This protein binds this small molecule.
Small molecule (SMILES): CC(=O)N[C@H]1[C@H](O[C@H]2[C@H](O)[C@@H](NC(C)=O)CO[C@@H]2CO)O[C@H](CO)[C@@H](O[C@@H]2O[C@H](CO)[C@@H](O)[C@H](O)[C@@H]2O)[C@@H]1O

Binding-site contacts:
Ligand atom C5 contacts residue ASN489 of chain 1.B at 3.6 Å.
Ligand atom C3 contacts residue ASP514 of chain 1.B at 4.0 Å.
Ligand atom C4 contacts residue ASN489 of chain 1.B at 4.2 Å.
Ligand atom O2 contacts residue ARG450 of chain 1.B at 3.9 Å.
Ligand atom O6 contacts residue SER467 of chain 1.B at 3.2 Å (h-bond).
Ligand atom C2 contacts residue ASP514 of chain 1.B at 3.6 Å.
Ligand atom C8 contacts residue ASP514 of chain 1.B at 3.7 Å.
Ligand atom O5 contacts residue SER491 of chain 1.B at 4.1 Å.
Ligand atom O3 contacts residue LYS454 of chain 1.B at 3.9 Å.
Ligand atom C1 contacts residue ASP465 of chain 1.B at 4.1 Å.
Ligand atom O5 contacts residue ASP465 of chain 1.B at 4.1 Å.
Ligand atom C8 contacts residue TYR512 of chain 1.B at 3.7 Å (hydrophobic).
Ligand atom O7 contacts residue LYS454 of chain 1.B at 3.2 Å (salt-bridge).
Ligand atom O5 contacts residue SER467 of chain 1.B at 3.2 Å (h-bond).
Ligand atom C6 contacts residue LEU468 of chain 1.B at 4.0 Å (hydrophobic).
Ligand atom C7 contacts residue ASN489 of chain 1.B at 3.3 Å.
Ligand atom O7 contacts residue ILE453 of chain 1.B at 4.0 Å.
Ligand atom C5 contacts residue ARG450 of chain 1.B at 3.8 Å.
Ligand atom C7 contacts residue ASP514 of chain 1.B at 3.7 Å.
Ligand atom O7 contacts residue ASN489 of chain 1.B at 3.5 Å (h-bond).
Ligand atom N2 contacts residue ASN489 of chain 1.B at 2.9 Å (h-bond).
Ligand atom C1 contacts residue SER491 of chain 1.B at 4.1 Å.
Ligand atom C3 contacts residue ASN489 of chain 1.B at 3.8 Å.
Ligand atom N2 contacts residue LYS454 of chain 1.B at 4.3 Å.
Ligand atom C7 contacts residue LYS454 of chain 1.B at 3.9 Å.
Ligand atom C1 contacts residue ASN489 of chain 1.B at 1.4 Å.
Ligand atom O4 contacts residue ARG450 of chain 1.B at 4.1 Å.
Ligand atom C1 contacts residue SER467 of chain 1.B at 4.0 Å.
Ligand atom C5 contacts residue SER491 of chain 1.B at 4.2 Å.
Ligand atom O6 contacts residue SER404 of chain 1.B at 3.9 Å.
Ligand atom C4 contacts residue ARG450 of chain 1.B at 4.3 Å.
Ligand atom O5 contacts residue ASN489 of chain 1.B at 2.4 Å (h-bond).
Ligand atom C6 contacts residue SER467 of chain 1.B at 3.6 Å.
Ligand atom C8 contacts residue CYS457 of chain 1.B at 3.7 Å (hydrophobic).
Ligand atom C2 contacts residue ASN489 of chain 1.B at 2.4 Å.
Ligand atom N2 contacts residue ASP514 of chain 1.B at 2.8 Å (salt-bridge).
Ligand atom C8 contacts residue LYS454 of chain 1.B at 3.7 Å.
Ligand atom C1 contacts residue ASP514 of chain 1.B at 3.6 Å.
Ligand atom O6 contacts residue LEU468 of chain 1.B at 3.8 Å.
Ligand atom C5 contacts residue SER467 of chain 1.B at 4.0 Å.

Sequence of chain 1.B:
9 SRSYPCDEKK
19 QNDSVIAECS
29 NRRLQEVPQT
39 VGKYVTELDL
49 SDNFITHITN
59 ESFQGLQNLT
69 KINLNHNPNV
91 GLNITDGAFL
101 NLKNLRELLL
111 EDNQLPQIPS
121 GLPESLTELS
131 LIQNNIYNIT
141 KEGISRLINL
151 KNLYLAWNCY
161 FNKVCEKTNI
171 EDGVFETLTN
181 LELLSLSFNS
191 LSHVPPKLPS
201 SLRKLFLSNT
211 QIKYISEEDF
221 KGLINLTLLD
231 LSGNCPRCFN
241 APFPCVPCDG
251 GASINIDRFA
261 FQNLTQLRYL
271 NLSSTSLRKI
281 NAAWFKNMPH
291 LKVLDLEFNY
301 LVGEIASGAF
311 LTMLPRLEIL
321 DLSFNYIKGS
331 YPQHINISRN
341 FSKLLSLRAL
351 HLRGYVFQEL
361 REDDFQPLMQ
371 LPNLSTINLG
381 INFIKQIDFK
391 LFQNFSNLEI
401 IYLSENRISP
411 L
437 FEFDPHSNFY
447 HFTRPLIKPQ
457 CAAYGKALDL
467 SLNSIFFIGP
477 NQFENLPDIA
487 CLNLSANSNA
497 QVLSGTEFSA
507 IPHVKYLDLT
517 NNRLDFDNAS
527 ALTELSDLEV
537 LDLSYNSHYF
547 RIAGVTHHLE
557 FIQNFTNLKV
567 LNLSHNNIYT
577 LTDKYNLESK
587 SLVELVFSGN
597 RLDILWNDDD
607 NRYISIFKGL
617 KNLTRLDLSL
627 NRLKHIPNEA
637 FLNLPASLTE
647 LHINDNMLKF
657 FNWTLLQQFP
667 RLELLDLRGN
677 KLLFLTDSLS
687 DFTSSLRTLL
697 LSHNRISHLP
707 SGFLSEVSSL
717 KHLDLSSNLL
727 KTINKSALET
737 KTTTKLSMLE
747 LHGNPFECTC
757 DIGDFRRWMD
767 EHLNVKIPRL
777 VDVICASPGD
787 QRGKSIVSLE